Sequence of chain 1.B:
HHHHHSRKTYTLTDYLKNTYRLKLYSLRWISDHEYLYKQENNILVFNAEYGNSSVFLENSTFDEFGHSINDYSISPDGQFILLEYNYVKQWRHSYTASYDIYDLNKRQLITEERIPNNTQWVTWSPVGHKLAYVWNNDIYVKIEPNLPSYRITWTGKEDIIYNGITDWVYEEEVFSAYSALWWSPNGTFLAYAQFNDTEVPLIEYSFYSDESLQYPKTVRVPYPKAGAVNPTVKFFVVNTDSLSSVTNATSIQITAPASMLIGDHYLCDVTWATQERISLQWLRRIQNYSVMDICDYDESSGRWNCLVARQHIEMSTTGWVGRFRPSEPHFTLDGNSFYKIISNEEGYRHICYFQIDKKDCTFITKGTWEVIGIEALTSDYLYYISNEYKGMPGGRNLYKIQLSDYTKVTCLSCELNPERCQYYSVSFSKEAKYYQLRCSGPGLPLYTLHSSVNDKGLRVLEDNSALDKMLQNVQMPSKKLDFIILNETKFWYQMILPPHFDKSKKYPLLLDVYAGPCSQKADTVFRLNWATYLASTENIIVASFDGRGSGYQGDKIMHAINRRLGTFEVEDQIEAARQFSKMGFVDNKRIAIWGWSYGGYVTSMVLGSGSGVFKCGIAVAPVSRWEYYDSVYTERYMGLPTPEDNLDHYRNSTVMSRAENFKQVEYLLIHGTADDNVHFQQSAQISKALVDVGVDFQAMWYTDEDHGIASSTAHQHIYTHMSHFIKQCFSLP

Binding-site contacts:
Ligand atom C3 contacts residue ASN203 of chain 1.B at 4.1 Å.
Ligand atom C1 contacts residue ASN203 of chain 1.B at 1.8 Å.
Ligand atom O5 contacts residue ASN203 of chain 1.B at 2.4 Å (h-bond).
Ligand atom C1 contacts residue THR205 of chain 1.B at 3.3 Å.
Ligand atom O7 contacts residue ASN203 of chain 1.B at 3.6 Å.
Ligand atom C5 contacts residue ASN203 of chain 1.B at 3.8 Å.
Ligand atom C2 contacts residue ASN203 of chain 1.B at 2.8 Å.
Ligand atom N2 contacts residue ILE168 of chain 1.B at 3.8 Å.
Ligand atom N2 contacts residue ASN203 of chain 1.B at 3.4 Å (h-bond).
Ligand atom C4 contacts residue ASN203 of chain 1.B at 4.4 Å.
Ligand atom C7 contacts residue ASN203 of chain 1.B at 3.8 Å.
Ligand atom C7 contacts residue ILE168 of chain 1.B at 3.6 Å (hydrophobic).
Ligand atom O6 contacts residue THR205 of chain 1.B at 4.2 Å.
Ligand atom O5 contacts residue THR205 of chain 1.B at 3.6 Å.
Ligand atom O6 contacts residue GLU206 of chain 1.B at 3.7 Å.
Ligand atom C8 contacts residue THR162 of chain 1.B at 4.3 Å.
Ligand atom O7 contacts residue ILE168 of chain 1.B at 4.1 Å.
Ligand atom O7 contacts residue LYS241 of chain 1.B at 4.1 Å.
Ligand atom C1 contacts residue ILE168 of chain 1.B at 4.3 Å (hydrophobic).
Ligand atom O7 contacts residue GLN201 of chain 1.B at 4.0 Å.
Ligand atom C5 contacts residue THR205 of chain 1.B at 4.0 Å.
Ligand atom C8 contacts residue ILE168 of chain 1.B at 3.6 Å (hydrophobic).

A small-molecule ligand and the protein it binds are described below.
Small molecule (SMILES): CC(=O)N[C@@H]1[C@@H](O)[C@H](O)[C@@H](CO)O[C@H]1O